The protein below binds the small molecule below.
Small molecule (SMILES): O=P(O)(O)C(F)(F)c1cccc(-c2cccc(C3CCCCC3)c2O)c1

Binding-site contacts:
Ligand atom F13 contacts residue LYS205 of chain 1.A at 3.8 Å.
Ligand atom C17 contacts residue TYR70 of chain 1.A at 4.3 Å (hydrophobic).
Ligand atom C15 contacts residue GLN282 of chain 1.A at 3.6 Å.
Ligand atom C16 contacts residue GLN282 of chain 1.A at 4.0 Å.
Ligand atom C22 contacts residue GLN282 of chain 1.A at 3.4 Å.
Ligand atom C22 contacts residue ILE73 of chain 1.A at 4.2 Å (hydrophobic).
Ligand atom C3 contacts residue GLN282 of chain 1.A at 4.1 Å.
Ligand atom O11 contacts residue ARG244 of chain 1.A at 2.8 Å (salt-bridge).
Ligand atom C17 contacts residue GLN282 of chain 1.A at 4.1 Å.
Ligand atom O10 contacts residue TRP201 of chain 1.A at 4.0 Å.
Ligand atom O9 contacts residue ARG244 of chain 1.A at 4.2 Å.
Ligand atom C21 contacts residue TYR70 of chain 1.A at 4.3 Å (hydrophobic).
Ligand atom O9 contacts residue GLN286 of chain 1.A at 3.2 Å (h-bond).
Ligand atom F12 contacts residue GLN286 of chain 1.A at 2.9 Å.
Ligand atom C15 contacts residue TYR70 of chain 1.A at 3.5 Å (hydrophobic).
Ligand atom C26 contacts residue TYR70 of chain 1.A at 4.2 Å (hydrophobic).
Ligand atom C19 contacts residue GLN282 of chain 1.A at 3.4 Å.
Ligand atom P8 contacts residue GLN286 of chain 1.A at 3.6 Å.
Ligand atom O20 contacts residue GLN282 of chain 1.A at 4.0 Å.
Ligand atom C15 contacts residue ALA240 of chain 1.A at 3.8 Å (hydrophobic).
Ligand atom P8 contacts residue TRP201 of chain 1.A at 3.7 Å.
Ligand atom O9 contacts residue LYS205 of chain 1.A at 2.7 Å (salt-bridge).
Ligand atom C18 contacts residue GLN282 of chain 1.A at 3.5 Å.
Ligand atom O11 contacts residue TRP201 of chain 1.A at 4.1 Å.
Ligand atom C25 contacts residue TYR70 of chain 1.A at 4.2 Å (hydrophobic).
Ligand atom O9 contacts residue TRP201 of chain 1.A at 2.8 Å (h-bond).
Ligand atom P8 contacts residue LYS205 of chain 1.A at 3.8 Å.
Ligand atom P8 contacts residue ARG244 of chain 1.A at 3.8 Å.
Ligand atom O11 contacts residue LYS205 of chain 1.A at 4.2 Å.
Ligand atom C14 contacts residue GLN282 of chain 1.A at 3.9 Å.
Ligand atom C16 contacts residue TYR70 of chain 1.A at 3.5 Å (hydrophobic).
Ligand atom C23 contacts residue THR72 of chain 1.A at 4.2 Å.
Ligand atom C16 contacts residue ALA240 of chain 1.A at 3.7 Å (hydrophobic).
Ligand atom F12 contacts residue THR283 of chain 1.A at 3.6 Å.
Ligand atom C21 contacts residue GLN282 of chain 1.A at 3.9 Å.
Ligand atom O10 contacts residue ARG244 of chain 1.A at 2.8 Å (salt-bridge).
Ligand atom C7 contacts residue GLN286 of chain 1.A at 3.9 Å.
Ligand atom O10 contacts residue GLN286 of chain 1.A at 3.5 Å (h-bond).
Ligand atom C24 contacts residue THR72 of chain 1.A at 4.3 Å.
Ligand atom C23 contacts residue ILE73 of chain 1.A at 3.8 Å (hydrophobic).

Sequence of chain 1.A:
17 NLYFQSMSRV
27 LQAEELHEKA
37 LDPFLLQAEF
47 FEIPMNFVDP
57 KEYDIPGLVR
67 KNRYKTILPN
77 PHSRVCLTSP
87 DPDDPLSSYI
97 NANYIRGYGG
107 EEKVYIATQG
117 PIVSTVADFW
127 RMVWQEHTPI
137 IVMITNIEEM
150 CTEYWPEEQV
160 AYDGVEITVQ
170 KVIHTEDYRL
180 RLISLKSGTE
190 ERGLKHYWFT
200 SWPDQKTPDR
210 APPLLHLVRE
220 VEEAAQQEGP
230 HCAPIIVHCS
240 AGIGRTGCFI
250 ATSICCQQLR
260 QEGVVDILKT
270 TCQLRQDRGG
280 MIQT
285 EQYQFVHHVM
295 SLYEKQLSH